Binding-site contacts:
Ligand atom C7 contacts residue THR25 of chain 1.A at 3.6 Å.
Ligand atom C23 contacts residue ASN142 of chain 1.A at 3.6 Å.
Ligand atom C24 contacts residue LEU141 of chain 1.A at 3.8 Å (hydrophobic).
Ligand atom C7 contacts residue MET49 of chain 1.A at 2.9 Å (hydrophobic).
Ligand atom C3 contacts residue MET49 of chain 1.A at 3.2 Å (hydrophobic).
Ligand atom C13 contacts residue ILE188 of chain 1.A at 3.7 Å (hydrophobic).
Ligand atom C9 contacts residue MET49 of chain 1.A at 3.7 Å (hydrophobic).
Ligand atom C13 contacts residue ASP187 of chain 1.A at 3.5 Å.
Ligand atom C24 contacts residue PHE140 of chain 1.A at 3.2 Å (hydrophobic).
Ligand atom C1 contacts residue MET49 of chain 1.A at 3.6 Å (hydrophobic).
Ligand atom C8 contacts residue MET49 of chain 1.A at 3.1 Å (hydrophobic).
Ligand atom C21 contacts residue CYS145 of chain 1.A at 3.0 Å (hydrophobic).
Ligand atom C6 contacts residue THR25 of chain 1.A at 3.7 Å.
Ligand atom N4 contacts residue SER144 of chain 1.A at 3.4 Å (h-bond).
Ligand atom C22 contacts residue LEU141 of chain 1.A at 3.7 Å (hydrophobic).
Ligand atom N4 contacts residue LEU141 of chain 1.A at 3.7 Å.
Ligand atom O1 contacts residue CYS145 of chain 1.A at 2.5 Å (h-bond).
Ligand atom O1 contacts residue SER144 of chain 1.A at 3.5 Å (h-bond).
Ligand atom N3 contacts residue LEU141 of chain 1.A at 3.5 Å.
Ligand atom C24 contacts residue GLU166 of chain 1.A at 3.3 Å.
Ligand atom O1 contacts residue GLY143 of chain 1.A at 3.2 Å (h-bond).
Ligand atom C6 contacts residue MET49 of chain 1.A at 2.7 Å (hydrophobic).
Ligand atom C22 contacts residue SER144 of chain 1.A at 3.8 Å.
Ligand atom N2 contacts residue HIS164 of chain 1.A at 3.2 Å (h-bond).
Ligand atom C4 contacts residue ALA46 of chain 1.A at 3.8 Å (hydrophobic).
Ligand atom C4 contacts residue MET49 of chain 1.A at 3.0 Å (hydrophobic).
Ligand atom N3 contacts residue ASN142 of chain 1.A at 3.6 Å.
Ligand atom C5 contacts residue MET49 of chain 1.A at 2.8 Å (hydrophobic).
Ligand atom C21 contacts residue HIS163 of chain 1.A at 3.7 Å.
Ligand atom C22 contacts residue HIS163 of chain 1.A at 3.7 Å.
Ligand atom N3 contacts residue GLU166 of chain 1.A at 3.8 Å.
Ligand atom C19 contacts residue CYS145 of chain 1.A at 2.8 Å (hydrophobic).
Ligand atom C5 contacts residue ALA46 of chain 1.A at 3.4 Å (hydrophobic).
Ligand atom N4 contacts residue HIS163 of chain 1.A at 3.0 Å (h-bond).
Ligand atom C20 contacts residue CYS145 of chain 1.A at 1.9 Å (hydrophobic).
Ligand atom C1 contacts residue GLN189 of chain 1.A at 3.8 Å.
Ligand atom N2 contacts residue CYS145 of chain 1.A at 3.2 Å (h-bond).
Ligand atom C23 contacts residue LEU141 of chain 1.A at 3.7 Å (hydrophobic).
Ligand atom N4 contacts residue PHE140 of chain 1.A at 3.6 Å.
Ligand atom C12 contacts residue ASP187 of chain 1.A at 3.8 Å.

The protein below binds the small molecule below.
Small molecule (SMILES): O=C[C@H](Cc1cnc[nH]1)NC[C@@H]1C[C@H]2CCCC[C@@H]2CN1C(=O)CCNc1ccccc1

Sequence of chain 1.A:
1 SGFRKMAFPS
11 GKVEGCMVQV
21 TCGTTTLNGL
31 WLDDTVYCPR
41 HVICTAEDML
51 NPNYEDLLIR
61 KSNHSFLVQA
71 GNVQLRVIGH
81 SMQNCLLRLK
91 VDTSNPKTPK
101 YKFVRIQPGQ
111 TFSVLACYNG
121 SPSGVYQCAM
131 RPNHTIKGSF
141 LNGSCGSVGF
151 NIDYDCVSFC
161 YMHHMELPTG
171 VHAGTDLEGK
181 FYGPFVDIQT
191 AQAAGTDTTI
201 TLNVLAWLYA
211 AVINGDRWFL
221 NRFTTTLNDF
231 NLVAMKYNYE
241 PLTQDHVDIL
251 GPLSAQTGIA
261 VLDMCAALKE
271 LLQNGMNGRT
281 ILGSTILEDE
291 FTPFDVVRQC